A small-molecule ligand and the protein it binds are described below.
Small molecule (SMILES): O=P(O)(O)OC[C@H]1O[C@H](O)[C@H](O)[C@@H](O)[C@@H]1O

Sequence of chain 1.A:
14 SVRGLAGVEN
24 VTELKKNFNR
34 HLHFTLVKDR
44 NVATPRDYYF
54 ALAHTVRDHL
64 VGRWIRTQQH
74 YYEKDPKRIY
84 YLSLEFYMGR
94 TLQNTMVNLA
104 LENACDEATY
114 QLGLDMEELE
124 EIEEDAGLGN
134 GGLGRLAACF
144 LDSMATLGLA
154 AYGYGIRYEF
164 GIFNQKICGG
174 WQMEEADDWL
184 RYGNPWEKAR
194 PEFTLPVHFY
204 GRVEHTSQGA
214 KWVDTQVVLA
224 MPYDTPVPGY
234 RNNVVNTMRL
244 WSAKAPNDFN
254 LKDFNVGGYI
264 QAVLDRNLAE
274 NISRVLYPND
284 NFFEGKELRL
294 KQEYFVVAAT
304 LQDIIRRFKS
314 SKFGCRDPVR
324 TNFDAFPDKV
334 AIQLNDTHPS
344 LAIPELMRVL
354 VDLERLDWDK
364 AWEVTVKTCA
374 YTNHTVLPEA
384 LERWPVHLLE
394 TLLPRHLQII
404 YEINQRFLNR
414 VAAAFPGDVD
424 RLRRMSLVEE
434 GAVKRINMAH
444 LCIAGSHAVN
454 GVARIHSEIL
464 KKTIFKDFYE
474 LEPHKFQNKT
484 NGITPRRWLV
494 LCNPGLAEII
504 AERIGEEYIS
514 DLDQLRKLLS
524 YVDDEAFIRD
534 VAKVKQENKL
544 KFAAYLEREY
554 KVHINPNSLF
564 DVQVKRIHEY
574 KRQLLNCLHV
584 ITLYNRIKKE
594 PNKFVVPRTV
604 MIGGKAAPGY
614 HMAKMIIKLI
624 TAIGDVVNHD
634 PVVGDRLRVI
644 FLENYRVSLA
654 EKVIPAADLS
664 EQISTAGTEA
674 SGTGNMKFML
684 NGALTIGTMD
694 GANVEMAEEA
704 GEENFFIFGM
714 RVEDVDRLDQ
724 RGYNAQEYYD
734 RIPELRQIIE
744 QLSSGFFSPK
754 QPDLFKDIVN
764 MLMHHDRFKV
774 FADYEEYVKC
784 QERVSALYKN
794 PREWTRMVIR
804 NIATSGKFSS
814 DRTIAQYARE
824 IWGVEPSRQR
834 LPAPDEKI

Binding-site contacts:
Ligand atom P contacts residue PHE196 of chain 1.A at 4.2 Å.
Ligand atom C2 contacts residue VAL40 of chain 2.A at 3.2 Å (hydrophobic).
Ligand atom O3P contacts residue ARG309 of chain 1.A at 3.4 Å (salt-bridge).
Ligand atom O4 contacts residue ASP227 of chain 1.A at 2.9 Å (salt-bridge).
Ligand atom O4 contacts residue GLN71 of chain 1.A at 4.0 Å.
Ligand atom O3 contacts residue TRP67 of chain 1.A at 3.6 Å.
Ligand atom O4 contacts residue ARG242 of chain 1.A at 4.2 Å.
Ligand atom O1 contacts residue ILE68 of chain 1.A at 3.5 Å.
Ligand atom O1 contacts residue VAL40 of chain 2.A at 4.1 Å.
Ligand atom O2 contacts residue ARG193 of chain 1.A at 3.0 Å (salt-bridge).
Ligand atom O3 contacts residue ARG193 of chain 1.A at 2.8 Å (salt-bridge).
Ligand atom P contacts residue ARG309 of chain 1.A at 3.9 Å.
Ligand atom O2 contacts residue TRP67 of chain 1.A at 4.3 Å.
Ligand atom O3P contacts residue ARG310 of chain 1.A at 2.5 Å (salt-bridge).
Ligand atom O6 contacts residue PHE196 of chain 1.A at 4.0 Å.
Ligand atom O1P contacts residue GLN71 of chain 1.A at 3.9 Å.
Ligand atom O3P contacts residue PHE196 of chain 1.A at 3.9 Å.
Ligand atom O2P contacts residue PHE196 of chain 1.A at 3.7 Å.
Ligand atom C1 contacts residue LYS41 of chain 2.A at 4.1 Å.
Ligand atom C3 contacts residue ARG193 of chain 1.A at 3.4 Å.
Ligand atom P contacts residue ARG242 of chain 1.A at 4.0 Å.
Ligand atom O1P contacts residue ARG310 of chain 1.A at 2.6 Å (salt-bridge).
Ligand atom O6 contacts residue ARG242 of chain 1.A at 4.0 Å.
Ligand atom O4 contacts residue TRP67 of chain 1.A at 4.1 Å.
Ligand atom C6 contacts residue GLN71 of chain 1.A at 4.2 Å.
Ligand atom O3 contacts residue ASP227 of chain 1.A at 3.0 Å (salt-bridge).
Ligand atom O2P contacts residue ARG309 of chain 1.A at 3.0 Å (salt-bridge).
Ligand atom O2 contacts residue VAL40 of chain 2.A at 2.8 Å (h-bond).
Ligand atom C1 contacts residue ARG193 of chain 1.A at 4.1 Å.
Ligand atom C4 contacts residue ASP227 of chain 1.A at 3.4 Å.
Ligand atom O2P contacts residue ARG310 of chain 1.A at 3.8 Å.
Ligand atom P contacts residue ARG310 of chain 1.A at 3.1 Å.
Ligand atom O4 contacts residue THR240 of chain 1.A at 3.4 Å.
Ligand atom C2 contacts residue ARG193 of chain 1.A at 2.9 Å.
Ligand atom C3 contacts residue TRP67 of chain 1.A at 4.3 Å (hydrophobic).
Ligand atom C5 contacts residue GLN71 of chain 1.A at 3.9 Å.
Ligand atom C1 contacts residue VAL40 of chain 2.A at 3.7 Å (hydrophobic).
Ligand atom O3P contacts residue ARG242 of chain 1.A at 2.5 Å (salt-bridge).
Ligand atom C4 contacts residue ARG193 of chain 1.A at 3.9 Å.
Ligand atom C3 contacts residue ASP227 of chain 1.A at 3.8 Å.

Sequence of chain 2.A:
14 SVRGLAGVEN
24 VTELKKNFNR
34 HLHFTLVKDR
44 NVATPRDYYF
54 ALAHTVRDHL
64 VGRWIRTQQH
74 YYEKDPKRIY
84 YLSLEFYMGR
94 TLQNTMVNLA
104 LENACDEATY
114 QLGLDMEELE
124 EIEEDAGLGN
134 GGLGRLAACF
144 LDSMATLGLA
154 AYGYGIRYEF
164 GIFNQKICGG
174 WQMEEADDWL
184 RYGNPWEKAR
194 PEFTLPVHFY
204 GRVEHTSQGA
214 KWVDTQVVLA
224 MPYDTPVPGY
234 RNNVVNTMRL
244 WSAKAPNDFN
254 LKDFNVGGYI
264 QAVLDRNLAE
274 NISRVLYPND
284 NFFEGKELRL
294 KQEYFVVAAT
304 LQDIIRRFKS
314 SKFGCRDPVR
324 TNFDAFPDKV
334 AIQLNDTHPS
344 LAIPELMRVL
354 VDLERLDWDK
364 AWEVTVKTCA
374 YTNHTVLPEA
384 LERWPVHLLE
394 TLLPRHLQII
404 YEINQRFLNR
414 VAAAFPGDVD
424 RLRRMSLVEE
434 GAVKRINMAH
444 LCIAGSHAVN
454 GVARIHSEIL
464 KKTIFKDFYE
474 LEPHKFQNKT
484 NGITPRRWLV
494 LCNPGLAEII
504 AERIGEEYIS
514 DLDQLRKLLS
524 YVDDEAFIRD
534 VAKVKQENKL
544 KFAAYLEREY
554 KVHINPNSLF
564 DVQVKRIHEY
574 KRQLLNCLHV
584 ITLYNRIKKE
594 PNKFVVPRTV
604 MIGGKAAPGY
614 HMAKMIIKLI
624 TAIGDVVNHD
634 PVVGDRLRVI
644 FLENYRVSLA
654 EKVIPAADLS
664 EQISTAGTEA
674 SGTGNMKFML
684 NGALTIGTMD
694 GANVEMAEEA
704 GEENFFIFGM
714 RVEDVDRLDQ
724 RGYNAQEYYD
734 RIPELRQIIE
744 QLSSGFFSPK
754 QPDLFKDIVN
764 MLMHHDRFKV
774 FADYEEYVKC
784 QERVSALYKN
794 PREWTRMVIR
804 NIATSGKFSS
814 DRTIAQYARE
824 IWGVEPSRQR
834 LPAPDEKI